Sequence of chain 2.A:
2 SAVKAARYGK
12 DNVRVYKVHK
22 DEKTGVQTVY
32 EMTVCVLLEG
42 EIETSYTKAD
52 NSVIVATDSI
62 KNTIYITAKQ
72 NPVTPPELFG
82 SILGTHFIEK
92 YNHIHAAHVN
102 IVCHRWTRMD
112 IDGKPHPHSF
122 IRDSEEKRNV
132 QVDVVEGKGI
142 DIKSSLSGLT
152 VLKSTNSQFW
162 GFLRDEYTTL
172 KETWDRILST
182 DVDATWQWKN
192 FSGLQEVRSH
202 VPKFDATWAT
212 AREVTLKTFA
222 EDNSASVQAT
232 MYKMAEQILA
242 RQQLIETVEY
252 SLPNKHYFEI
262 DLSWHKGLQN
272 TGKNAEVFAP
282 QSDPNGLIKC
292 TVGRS

Sequence of chain 1.A:
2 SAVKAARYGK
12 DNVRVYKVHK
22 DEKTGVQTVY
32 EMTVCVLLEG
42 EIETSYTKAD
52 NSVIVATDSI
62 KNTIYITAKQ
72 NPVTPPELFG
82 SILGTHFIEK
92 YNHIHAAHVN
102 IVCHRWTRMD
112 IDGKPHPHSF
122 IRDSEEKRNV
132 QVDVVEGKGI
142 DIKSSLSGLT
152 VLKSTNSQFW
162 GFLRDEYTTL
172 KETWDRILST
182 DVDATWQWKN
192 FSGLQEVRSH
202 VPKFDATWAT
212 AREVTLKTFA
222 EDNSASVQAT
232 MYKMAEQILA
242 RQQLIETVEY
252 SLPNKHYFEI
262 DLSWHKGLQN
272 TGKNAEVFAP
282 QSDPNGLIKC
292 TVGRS

A small-molecule ligand and the protein it binds are described below.
Small molecule (SMILES): O=c1[nH]c(=O)c2nn[nH]c2[nH]1

Binding-site contacts:
Ligand atom O6 contacts residue ILE55 of chain 1.A at 3.5 Å.
Ligand atom C2 contacts residue GLN229 of chain 2.A at 3.8 Å.
Ligand atom N8 contacts residue ASP59 of chain 1.A at 4.0 Å.
Ligand atom N8 contacts residue LEU171 of chain 2.A at 3.7 Å.
Ligand atom N8 contacts residue ALA57 of chain 1.A at 3.9 Å.
Ligand atom C2 contacts residue VAL228 of chain 2.A at 3.9 Å (hydrophobic).
Ligand atom C5 contacts residue THR58 of chain 1.A at 3.9 Å.
Ligand atom N9 contacts residue ARG177 of chain 2.A at 3.8 Å.
Ligand atom O6 contacts residue TYR9 of chain 1.A at 3.9 Å.
Ligand atom C6 contacts residue PHE160 of chain 2.A at 3.5 Å (hydrophobic).
Ligand atom O2 contacts residue PHE160 of chain 2.A at 4.0 Å.
Ligand atom O2 contacts residue GLN229 of chain 2.A at 3.8 Å.
Ligand atom C4 contacts residue PHE160 of chain 2.A at 3.3 Å (hydrophobic).
Ligand atom C4 contacts residue ARG177 of chain 2.A at 3.8 Å.
Ligand atom O6 contacts residue PHE160 of chain 2.A at 4.0 Å.
Ligand atom N3 contacts residue PHE160 of chain 2.A at 3.7 Å.
Ligand atom O2 contacts residue ASN255 of chain 2.A at 4.0 Å.
Ligand atom C2 contacts residue ARG177 of chain 2.A at 3.6 Å.
Ligand atom O6 contacts residue THR58 of chain 1.A at 3.8 Å.
Ligand atom N3 contacts residue ASN255 of chain 2.A at 3.3 Å (h-bond).
Ligand atom C4 contacts residue ASN255 of chain 2.A at 3.9 Å.
Ligand atom N3 contacts residue ARG177 of chain 2.A at 3.0 Å (salt-bridge).
Ligand atom N7 contacts residue THR58 of chain 1.A at 2.8 Å (h-bond).
Ligand atom N9 contacts residue PHE160 of chain 2.A at 3.5 Å.
Ligand atom C2 contacts residue PHE160 of chain 2.A at 3.7 Å (hydrophobic).
Ligand atom N9 contacts residue LEU171 of chain 2.A at 3.9 Å.
Ligand atom N8 contacts residue THR58 of chain 1.A at 3.3 Å (h-bond).
Ligand atom O2 contacts residue ARG177 of chain 2.A at 2.9 Å (salt-bridge).
Ligand atom N1 contacts residue PHE160 of chain 2.A at 3.6 Å.
Ligand atom N1 contacts residue GLN229 of chain 2.A at 2.9 Å (h-bond).
Ligand atom O6 contacts residue GLN229 of chain 2.A at 2.8 Å (h-bond).
Ligand atom C5 contacts residue PHE160 of chain 2.A at 3.3 Å (hydrophobic).
Ligand atom N7 contacts residue PHE160 of chain 2.A at 3.6 Å.
Ligand atom N8 contacts residue PHE160 of chain 2.A at 3.6 Å.
Ligand atom N7 contacts residue ALA57 of chain 1.A at 3.5 Å.
Ligand atom C2 contacts residue ASN255 of chain 2.A at 3.9 Å.
Ligand atom O2 contacts residue VAL228 of chain 2.A at 2.8 Å (h-bond).
Ligand atom C6 contacts residue GLN229 of chain 2.A at 3.7 Å.
Ligand atom O2 contacts residue SER227 of chain 2.A at 3.6 Å.
Ligand atom O6 contacts residue ILE289 of chain 2.A at 4.0 Å.